Sequence of chain 1.A:
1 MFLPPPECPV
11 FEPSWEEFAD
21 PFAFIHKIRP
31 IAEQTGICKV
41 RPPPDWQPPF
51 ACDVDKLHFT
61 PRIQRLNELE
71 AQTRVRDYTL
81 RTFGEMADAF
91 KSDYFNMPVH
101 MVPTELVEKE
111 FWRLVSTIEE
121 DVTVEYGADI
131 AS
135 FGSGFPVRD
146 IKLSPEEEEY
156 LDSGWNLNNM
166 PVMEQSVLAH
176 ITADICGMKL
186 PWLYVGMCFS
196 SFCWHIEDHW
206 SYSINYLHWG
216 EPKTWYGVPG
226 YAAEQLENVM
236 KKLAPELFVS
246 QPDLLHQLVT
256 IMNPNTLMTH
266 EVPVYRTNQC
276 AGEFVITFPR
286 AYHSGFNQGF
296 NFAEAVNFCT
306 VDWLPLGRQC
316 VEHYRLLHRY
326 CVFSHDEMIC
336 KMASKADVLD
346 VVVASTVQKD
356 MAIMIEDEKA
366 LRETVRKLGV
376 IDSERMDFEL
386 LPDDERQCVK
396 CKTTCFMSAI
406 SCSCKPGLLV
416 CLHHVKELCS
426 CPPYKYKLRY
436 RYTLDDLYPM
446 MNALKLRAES

The protein below binds the small molecule below.
Small molecule (SMILES): CC(C)c1cc(C(=O)N2CC[C@@H](NC(=O)C3CC3)C2)[nH]n1

Binding-site contacts:
Ligand atom N7 contacts residue GLU202 of chain 1.A at 2.9 Å (salt-bridge).
Ligand atom C15 contacts residue LYS218 of chain 1.A at 3.9 Å.
Ligand atom C13 contacts residue ASN210 of chain 1.A at 3.9 Å.
Ligand atom C6 contacts residue NI1 of chain 1.D at 2.8 Å.
Ligand atom C10 contacts residue HIS200 of chain 1.A at 3.9 Å.
Ligand atom N7 contacts residue HIS200 of chain 1.A at 3.2 Å (h-bond).
Ligand atom C23 contacts residue TYR126 of chain 1.A at 3.6 Å (hydrophobic).
Ligand atom C22 contacts residue ASN292 of chain 1.A at 3.7 Å.
Ligand atom C15 contacts residue PHE197 of chain 1.A at 3.5 Å (hydrophobic).
Ligand atom C4 contacts residue TYR189 of chain 1.A at 3.5 Å (hydrophobic).
Ligand atom C22 contacts residue SER196 of chain 1.A at 3.4 Å.
Ligand atom O11 contacts residue HIS288 of chain 1.A at 3.2 Å.
Ligand atom C5 contacts residue ALA300 of chain 1.A at 3.7 Å (hydrophobic).
Ligand atom C1 contacts residue TYR189 of chain 1.A at 3.6 Å (hydrophobic).
Ligand atom N12 contacts residue ASN210 of chain 1.A at 3.9 Å.
Ligand atom C6 contacts residue ASN210 of chain 1.A at 3.8 Å.
Ligand atom N9 contacts residue GLU202 of chain 1.A at 2.6 Å (salt-bridge).
Ligand atom C3 contacts residue VAL301 of chain 1.A at 3.7 Å (hydrophobic).
Ligand atom C10 contacts residue ASN210 of chain 1.A at 3.8 Å.
Ligand atom C17 contacts residue PHE197 of chain 1.A at 3.4 Å (hydrophobic).
Ligand atom C23 contacts residue ASN292 of chain 1.A at 3.9 Å.
Ligand atom C14 contacts residue LYS218 of chain 1.A at 3.8 Å.
Ligand atom C10 contacts residue NI1 of chain 1.D at 2.9 Å.
Ligand atom C19 contacts residue PHE197 of chain 1.A at 3.5 Å (hydrophobic).
Ligand atom C19 contacts residue LYS218 of chain 1.A at 3.9 Å.
Ligand atom C5 contacts residue TYR189 of chain 1.A at 3.1 Å (hydrophobic).
Ligand atom N9 contacts residue NI1 of chain 1.D at 3.1 Å (h-bond).
Ligand atom C2 contacts residue TYR189 of chain 1.A at 3.4 Å (hydrophobic).
Ligand atom C13 contacts residue TYR189 of chain 1.A at 3.7 Å (hydrophobic).
Ligand atom O11 contacts residue NI1 of chain 1.D at 2.2 Å (h-bond).
Ligand atom N18 contacts residue PHE197 of chain 1.A at 3.4 Å.
Ligand atom C6 contacts residue HIS200 of chain 1.A at 3.9 Å.
Ligand atom C4 contacts residue GLU202 of chain 1.A at 3.8 Å.
Ligand atom O20 contacts residue ASN292 of chain 1.A at 3.2 Å (h-bond).
Ligand atom N7 contacts residue NI1 of chain 1.D at 1.9 Å (h-bond).
Ligand atom C3 contacts residue ASN302 of chain 1.A at 3.6 Å.
Ligand atom C17 contacts residue TRP220 of chain 1.A at 3.8 Å (hydrophobic).
Ligand atom O20 contacts residue LYS218 of chain 1.A at 2.8 Å (salt-bridge).
Ligand atom O20 contacts residue PHE197 of chain 1.A at 3.7 Å.
Ligand atom O11 contacts residue HIS200 of chain 1.A at 3.0 Å.